A small-molecule ligand and the protein it binds are described below.
Small molecule (SMILES): O/N=C/c1nc(CCCCNc2c3c(nc4ccccc24)CCCC3)ccc1O

Sequence of chain 1.A:
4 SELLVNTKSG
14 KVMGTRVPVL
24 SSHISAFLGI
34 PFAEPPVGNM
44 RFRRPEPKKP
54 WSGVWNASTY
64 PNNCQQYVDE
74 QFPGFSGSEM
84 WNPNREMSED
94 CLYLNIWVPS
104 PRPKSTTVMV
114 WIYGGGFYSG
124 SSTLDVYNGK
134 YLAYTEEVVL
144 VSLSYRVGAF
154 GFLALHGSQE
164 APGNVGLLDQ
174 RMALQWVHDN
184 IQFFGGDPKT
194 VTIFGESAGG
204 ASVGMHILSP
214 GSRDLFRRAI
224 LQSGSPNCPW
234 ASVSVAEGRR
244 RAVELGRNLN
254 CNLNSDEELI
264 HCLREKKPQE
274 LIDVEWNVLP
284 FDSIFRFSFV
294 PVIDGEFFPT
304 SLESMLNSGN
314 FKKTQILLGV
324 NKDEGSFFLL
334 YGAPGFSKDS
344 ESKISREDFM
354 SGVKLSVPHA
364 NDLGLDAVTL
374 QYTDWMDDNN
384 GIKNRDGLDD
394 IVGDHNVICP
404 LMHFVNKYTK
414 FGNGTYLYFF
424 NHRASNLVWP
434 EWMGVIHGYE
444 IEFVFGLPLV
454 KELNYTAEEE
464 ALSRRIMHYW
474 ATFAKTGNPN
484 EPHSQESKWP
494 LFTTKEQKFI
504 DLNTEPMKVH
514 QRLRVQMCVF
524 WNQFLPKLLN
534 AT

Binding-site contacts:
Ligand atom C17 contacts residue TRP279 of chain 1.A at 3.5 Å (hydrophobic).
Ligand atom C24 contacts residue DQ51 of chain 1.D at 4.2 Å.
Ligand atom C16 contacts residue TYR70 of chain 1.A at 4.3 Å (hydrophobic).
Ligand atom C12 contacts residue GLY335 of chain 1.A at 3.9 Å.
Ligand atom C02 contacts residue TYR70 of chain 1.A at 3.8 Å (hydrophobic).
Ligand atom C22 contacts residue TRP279 of chain 1.A at 3.6 Å (hydrophobic).
Ligand atom C27 contacts residue TYR334 of chain 1.A at 4.2 Å (hydrophobic).
Ligand atom C21 contacts residue DQ51 of chain 1.D at 4.0 Å.
Ligand atom N13 contacts residue DQ51 of chain 1.D at 4.3 Å.
Ligand atom C19 contacts residue TRP279 of chain 1.A at 3.5 Å (hydrophobic).
Ligand atom N01 contacts residue TRP279 of chain 1.A at 3.5 Å.
Ligand atom C21 contacts residue LEU282 of chain 1.A at 4.3 Å (hydrophobic).
Ligand atom C12 contacts residue TYR334 of chain 1.A at 3.8 Å (hydrophobic).
Ligand atom C18 contacts residue TRP279 of chain 1.A at 3.2 Å (hydrophobic).
Ligand atom C05 contacts residue TYR70 of chain 1.A at 4.0 Å (hydrophobic).
Ligand atom N13 contacts residue TYR334 of chain 1.A at 4.1 Å.
Ligand atom C29 contacts residue TRP279 of chain 1.A at 4.0 Å (hydrophobic).
Ligand atom C04 contacts residue TYR70 of chain 1.A at 3.8 Å (hydrophobic).
Ligand atom N15 contacts residue TYR334 of chain 1.A at 4.3 Å.
Ligand atom C27 contacts residue TYR70 of chain 1.A at 3.5 Å (hydrophobic).
Ligand atom C26 contacts residue TYR334 of chain 1.A at 3.9 Å (hydrophobic).
Ligand atom C29 contacts residue TYR70 of chain 1.A at 4.1 Å (hydrophobic).
Ligand atom N23 contacts residue DQ51 of chain 1.D at 3.4 Å (h-bond).
Ligand atom C03 contacts residue TYR70 of chain 1.A at 3.0 Å (hydrophobic).
Ligand atom C27 contacts residue DQ51 of chain 1.D at 4.0 Å.
Ligand atom C25 contacts residue DQ51 of chain 1.D at 3.3 Å.
Ligand atom O14 contacts residue DQ51 of chain 1.D at 3.3 Å (h-bond).
Ligand atom C26 contacts residue DQ51 of chain 1.D at 3.3 Å.
Ligand atom O14 contacts residue TYR334 of chain 1.A at 3.5 Å (h-bond).
Ligand atom C21 contacts residue SER286 of chain 1.A at 4.3 Å.
Ligand atom C16 contacts residue TRP279 of chain 1.A at 3.7 Å (hydrophobic).
Ligand atom C28 contacts residue TYR70 of chain 1.A at 3.1 Å (hydrophobic).
Ligand atom C22 contacts residue DQ51 of chain 1.D at 4.2 Å.
Ligand atom N13 contacts residue GLY335 of chain 1.A at 3.9 Å.
Ligand atom O14 contacts residue GLY335 of chain 1.A at 3.4 Å.
Ligand atom C21 contacts residue TRP279 of chain 1.A at 3.8 Å (hydrophobic).
Ligand atom N01 contacts residue TYR70 of chain 1.A at 3.4 Å (h-bond).
Ligand atom N23 contacts residue TRP279 of chain 1.A at 3.9 Å.
Ligand atom C05 contacts residue GLN74 of chain 1.A at 4.2 Å.
Ligand atom C24 contacts residue TRP279 of chain 1.A at 4.1 Å (hydrophobic).